This small molecule binds to this protein.
Small molecule (SMILES): N#C[Fe](=C=O)C#N

Binding-site contacts:
Ligand atom C1 contacts residue ARG490 of chain 1.G at 3.7 Å.
Ligand atom C3 contacts residue VAL511 of chain 1.G at 3.6 Å (hydrophobic).
Ligand atom C2 contacts residue CSS557 of chain 1.G at 3.2 Å.
Ligand atom O3 contacts residue CYS560 of chain 1.G at 3.8 Å.
Ligand atom FE contacts residue CYS89 of chain 1.G at 2.3 Å.
Ligand atom C1 contacts residue SER513 of chain 1.G at 3.7 Å.
Ligand atom N2 contacts residue CYS89 of chain 1.G at 3.4 Å.
Ligand atom FE contacts residue H2S1 of chain 1.GA at 2.3 Å.
Ligand atom FE contacts residue NI1 of chain 1.FA at 2.8 Å.
Ligand atom N1 contacts residue CSS557 of chain 1.G at 3.7 Å.
Ligand atom N1 contacts residue ARG490 of chain 1.G at 3.8 Å.
Ligand atom O3 contacts residue LEU493 of chain 1.G at 3.6 Å.
Ligand atom C3 contacts residue CYS89 of chain 1.G at 3.1 Å (hydrophobic).
Ligand atom C2 contacts residue H2S1 of chain 1.GA at 3.0 Å.
Ligand atom C2 contacts residue CYS89 of chain 1.G at 3.1 Å (hydrophobic).
Ligand atom C3 contacts residue VAL92 of chain 1.G at 3.7 Å (hydrophobic).
Ligand atom N1 contacts residue VAL511 of chain 1.G at 3.8 Å.
Ligand atom N2 contacts residue PRO489 of chain 1.G at 3.5 Å.
Ligand atom C1 contacts residue VAL511 of chain 1.G at 3.8 Å (hydrophobic).
Ligand atom C1 contacts residue NI1 of chain 1.FA at 3.8 Å.
Ligand atom N1 contacts residue CYS560 of chain 1.G at 3.5 Å.
Ligand atom N2 contacts residue ARG490 of chain 1.G at 3.0 Å (salt-bridge).
Ligand atom O3 contacts residue HIS93 of chain 1.G at 3.4 Å (h-bond).
Ligand atom FE contacts residue CYS560 of chain 1.G at 2.3 Å.
Ligand atom C3 contacts residue HIS93 of chain 1.G at 3.5 Å.
Ligand atom N1 contacts residue PRO512 of chain 1.G at 3.6 Å.
Ligand atom N2 contacts residue H2S1 of chain 1.GA at 3.8 Å.
Ligand atom C3 contacts residue CYS560 of chain 1.G at 3.0 Å (hydrophobic).
Ligand atom C2 contacts residue ARG490 of chain 1.G at 3.5 Å.
Ligand atom C1 contacts residue PRO512 of chain 1.G at 3.8 Å (hydrophobic).
Ligand atom O3 contacts residue VAL92 of chain 1.G at 3.5 Å.
Ligand atom C1 contacts residue CYS560 of chain 1.G at 3.0 Å (hydrophobic).
Ligand atom C1 contacts residue H2S1 of chain 1.GA at 3.1 Å.
Ligand atom N1 contacts residue SER513 of chain 1.G at 2.7 Å (h-bond).
Ligand atom O3 contacts residue PRO512 of chain 1.G at 3.5 Å.
Ligand atom O3 contacts residue VAL511 of chain 1.G at 3.4 Å.
Ligand atom N2 contacts residue ALA488 of chain 1.G at 3.4 Å.
Ligand atom C1 contacts residue CSS557 of chain 1.G at 3.2 Å.
Ligand atom O3 contacts residue ALA488 of chain 1.G at 3.7 Å.
Ligand atom FE contacts residue CSS557 of chain 1.G at 2.5 Å.

Sequence of chain 1.G:
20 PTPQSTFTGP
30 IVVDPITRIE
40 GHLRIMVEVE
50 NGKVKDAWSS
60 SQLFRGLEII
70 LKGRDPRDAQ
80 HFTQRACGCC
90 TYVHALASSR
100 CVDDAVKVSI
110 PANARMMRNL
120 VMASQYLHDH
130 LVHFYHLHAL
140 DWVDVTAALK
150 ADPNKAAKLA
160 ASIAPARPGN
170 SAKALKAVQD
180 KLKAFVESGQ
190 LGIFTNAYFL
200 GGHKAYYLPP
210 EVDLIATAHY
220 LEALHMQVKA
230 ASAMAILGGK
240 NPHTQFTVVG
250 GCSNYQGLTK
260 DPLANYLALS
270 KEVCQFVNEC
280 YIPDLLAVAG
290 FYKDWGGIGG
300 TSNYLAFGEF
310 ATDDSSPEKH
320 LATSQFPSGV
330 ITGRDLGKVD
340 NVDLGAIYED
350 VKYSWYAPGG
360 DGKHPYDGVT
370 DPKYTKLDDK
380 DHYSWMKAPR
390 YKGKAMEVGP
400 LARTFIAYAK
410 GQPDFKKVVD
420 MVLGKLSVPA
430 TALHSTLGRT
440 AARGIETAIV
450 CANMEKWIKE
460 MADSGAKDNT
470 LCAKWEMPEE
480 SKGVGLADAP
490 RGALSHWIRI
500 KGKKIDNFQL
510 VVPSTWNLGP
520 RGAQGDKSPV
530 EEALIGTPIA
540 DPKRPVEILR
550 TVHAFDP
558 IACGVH